Sequence of chain 1.D:
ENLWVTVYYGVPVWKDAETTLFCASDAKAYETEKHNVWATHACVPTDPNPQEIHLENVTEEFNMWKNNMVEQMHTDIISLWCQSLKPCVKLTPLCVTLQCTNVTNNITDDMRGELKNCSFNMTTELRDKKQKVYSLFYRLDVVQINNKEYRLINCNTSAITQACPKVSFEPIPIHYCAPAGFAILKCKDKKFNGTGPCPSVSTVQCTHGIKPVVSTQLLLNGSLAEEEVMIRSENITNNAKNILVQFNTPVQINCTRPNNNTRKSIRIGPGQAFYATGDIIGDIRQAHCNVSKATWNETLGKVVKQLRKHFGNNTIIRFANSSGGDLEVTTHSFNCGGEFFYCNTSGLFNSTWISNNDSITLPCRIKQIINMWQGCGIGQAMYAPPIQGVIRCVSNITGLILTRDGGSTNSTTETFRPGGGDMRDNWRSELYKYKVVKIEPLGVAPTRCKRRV

The small molecule below binds the protein below.
Small molecule (SMILES): CC(=O)N[C@@H]1[C@@H](O)[C@H](O)[C@@H](CO)O[C@H]1O

Binding-site contacts:
Ligand atom O6 contacts residue THR248 of chain 1.D at 4.1 Å.
Ligand atom O5 contacts residue ASN246 of chain 1.D at 2.4 Å (h-bond).
Ligand atom O5 contacts residue ASN249 of chain 1.D at 4.1 Å.
Ligand atom C6 contacts residue THR248 of chain 1.D at 3.2 Å.
Ligand atom C3 contacts residue ASN246 of chain 1.D at 3.8 Å.
Ligand atom C4 contacts residue ASN246 of chain 1.D at 4.2 Å.
Ligand atom O7 contacts residue ASN246 of chain 1.D at 4.3 Å.
Ligand atom N2 contacts residue ASN246 of chain 1.D at 2.8 Å (h-bond).
Ligand atom C5 contacts residue THR248 of chain 1.D at 4.2 Å.
Ligand atom C5 contacts residue ASN246 of chain 1.D at 3.7 Å.
Ligand atom C2 contacts residue ASN246 of chain 1.D at 2.4 Å.
Ligand atom O5 contacts residue THR248 of chain 1.D at 3.7 Å.
Ligand atom C1 contacts residue ASN246 of chain 1.D at 1.4 Å.
Ligand atom C7 contacts residue ASN246 of chain 1.D at 3.4 Å.
Ligand atom C8 contacts residue ASN246 of chain 1.D at 3.5 Å.